Sequence of chain 1.F:
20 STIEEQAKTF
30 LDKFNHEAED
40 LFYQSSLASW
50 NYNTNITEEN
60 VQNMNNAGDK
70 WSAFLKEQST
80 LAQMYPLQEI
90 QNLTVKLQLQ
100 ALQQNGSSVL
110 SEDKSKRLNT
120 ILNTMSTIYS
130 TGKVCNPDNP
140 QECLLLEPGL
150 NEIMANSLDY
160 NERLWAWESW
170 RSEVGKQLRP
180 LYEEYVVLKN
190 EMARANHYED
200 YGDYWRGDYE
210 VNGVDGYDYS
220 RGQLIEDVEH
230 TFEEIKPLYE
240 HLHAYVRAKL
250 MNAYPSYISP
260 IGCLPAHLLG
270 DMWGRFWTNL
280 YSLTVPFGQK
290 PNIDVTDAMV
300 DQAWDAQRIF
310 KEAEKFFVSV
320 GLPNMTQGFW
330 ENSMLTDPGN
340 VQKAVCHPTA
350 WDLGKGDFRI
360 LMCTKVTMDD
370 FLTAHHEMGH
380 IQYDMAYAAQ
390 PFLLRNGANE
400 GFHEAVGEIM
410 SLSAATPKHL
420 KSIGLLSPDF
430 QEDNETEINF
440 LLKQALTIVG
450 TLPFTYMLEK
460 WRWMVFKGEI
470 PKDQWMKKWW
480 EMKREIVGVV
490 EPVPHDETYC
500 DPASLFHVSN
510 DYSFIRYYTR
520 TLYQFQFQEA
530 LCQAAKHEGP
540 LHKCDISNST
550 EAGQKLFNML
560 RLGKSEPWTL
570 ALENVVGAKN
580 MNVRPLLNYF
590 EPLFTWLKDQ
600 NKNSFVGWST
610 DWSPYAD

A small-molecule ligand and the protein it binds are described below.
Small molecule (SMILES): CC(=O)N[C@H]1[C@H](O[C@H]2[C@H](O)[C@@H](NC(C)=O)CO[C@@H]2CO)O[C@H](CO)[C@@H](O)[C@@H]1O

Binding-site contacts:
Ligand atom C5 contacts residue ASN91 of chain 1.F at 3.7 Å.
Ligand atom C1 contacts residue ASN91 of chain 1.F at 1.4 Å.
Ligand atom N2 contacts residue VAL94 of chain 1.F at 4.5 Å.
Ligand atom C7 contacts residue ASN91 of chain 1.F at 4.1 Å.
Ligand atom C6 contacts residue ASN91 of chain 1.F at 4.5 Å.
Ligand atom C8 contacts residue LYS27 of chain 1.F at 3.4 Å.
Ligand atom O6 contacts residue ASN91 of chain 1.F at 4.0 Å.
Ligand atom N2 contacts residue LYS27 of chain 1.F at 4.4 Å.
Ligand atom C8 contacts residue VAL94 of chain 1.F at 4.2 Å (hydrophobic).
Ligand atom C4 contacts residue ASN91 of chain 1.F at 4.3 Å.
Ligand atom O5 contacts residue ASN91 of chain 1.F at 2.4 Å (h-bond).
Ligand atom C3 contacts residue ASN91 of chain 1.F at 3.8 Å.
Ligand atom N2 contacts residue ASN91 of chain 1.F at 2.9 Å (h-bond).
Ligand atom C7 contacts residue VAL94 of chain 1.F at 4.4 Å (hydrophobic).
Ligand atom C2 contacts residue ASN91 of chain 1.F at 2.5 Å.